Binding-site contacts:
Ligand atom CAR contacts residue LYS48 of chain 1.A at 3.9 Å.
Ligand atom CBL contacts residue VAL74 of chain 1.A at 3.3 Å (hydrophobic).
Ligand atom CBF contacts residue GLN73 of chain 1.A at 3.8 Å.
Ligand atom CAC contacts residue TRP78 of chain 1.A at 3.6 Å (hydrophobic).
Ligand atom CBD contacts residue PHE65 of chain 1.A at 3.7 Å (hydrophobic).
Ligand atom CAS contacts residue LYS48 of chain 1.A at 3.7 Å.
Ligand atom OBK contacts residue ILE75 of chain 1.A at 3.8 Å.
Ligand atom CAE contacts residue TRP78 of chain 1.A at 3.8 Å (hydrophobic).
Ligand atom C contacts residue TYR101 of chain 1.A at 3.6 Å (hydrophobic).
Ligand atom CAJ contacts residue TYR101 of chain 1.A at 3.4 Å (hydrophobic).
Ligand atom CBR contacts residue TYR45 of chain 1.A at 3.5 Å (hydrophobic).
Ligand atom CAE contacts residue TYR45 of chain 1.A at 3.6 Å (hydrophobic).
Ligand atom CAF contacts residue TYR45 of chain 1.A at 3.9 Å (hydrophobic).
Ligand atom OBJ contacts residue VAL74 of chain 1.A at 3.6 Å.
Ligand atom CBM contacts residue ALA100 of chain 1.A at 3.6 Å (hydrophobic).
Ligand atom CAZ contacts residue GLN73 of chain 1.A at 3.8 Å.
Ligand atom CBC contacts residue ILE75 of chain 1.A at 3.9 Å (hydrophobic).
Ligand atom CBF contacts residue PHE65 of chain 1.A at 3.6 Å (hydrophobic).
Ligand atom OBS contacts residue TYR45 of chain 1.A at 2.7 Å (h-bond).
Ligand atom CBL contacts residue GLY72 of chain 1.A at 3.2 Å.
Ligand atom CB contacts residue TRP78 of chain 1.A at 3.4 Å (hydrophobic).
Ligand atom CAE contacts residue PHE65 of chain 1.A at 3.8 Å (hydrophobic).
Ligand atom CBM contacts residue TYR101 of chain 1.A at 3.5 Å (hydrophobic).
Ligand atom CAP contacts residue PHE118 of chain 1.A at 3.6 Å (hydrophobic).
Ligand atom OAK contacts residue PHE118 of chain 1.A at 3.8 Å.
Ligand atom OBQ contacts residue TYR45 of chain 1.A at 3.5 Å (h-bond).
Ligand atom CAU contacts residue TYR101 of chain 1.A at 3.3 Å (hydrophobic).
Ligand atom CAT contacts residue TYR101 of chain 1.A at 3.9 Å (hydrophobic).
Ligand atom CAZ contacts residue GLY72 of chain 1.A at 3.8 Å.
Ligand atom CBB contacts residue VAL74 of chain 1.A at 3.8 Å (hydrophobic).
Ligand atom CAZ contacts residue VAL74 of chain 1.A at 3.6 Å (hydrophobic).
Ligand atom O contacts residue ILE75 of chain 1.A at 3.0 Å (h-bond).
Ligand atom CAC contacts residue PHE65 of chain 1.A at 3.7 Å (hydrophobic).
Ligand atom CAY contacts residue GLN73 of chain 1.A at 3.5 Å.
Ligand atom CAS contacts residue GLY47 of chain 1.A at 3.8 Å.
Ligand atom CBH contacts residue GLN73 of chain 1.A at 3.3 Å.
Ligand atom O contacts residue VAL74 of chain 1.A at 3.4 Å.
Ligand atom CAQ contacts residue LYS109 of chain 1.A at 3.6 Å.
Ligand atom OAI contacts residue TYR101 of chain 1.A at 3.2 Å (h-bond).
Ligand atom OAK contacts residue TYR101 of chain 1.A at 2.7 Å (h-bond).

Sequence of chain 1.A:
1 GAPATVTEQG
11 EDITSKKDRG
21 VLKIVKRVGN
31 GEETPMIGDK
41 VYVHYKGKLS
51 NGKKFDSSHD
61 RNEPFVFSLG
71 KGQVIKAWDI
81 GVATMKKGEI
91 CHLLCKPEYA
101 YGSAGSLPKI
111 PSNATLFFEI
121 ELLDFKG

This small molecule binds to this protein.
Small molecule (SMILES): COc1ccc(CC[C@H]2OC(=O)[C@@H]3CCCCN3C(=O)[C@@H](C3CCCCC3)NC(=O)CNC(=O)COc3cccc2c3)cc1OC